This protein binds this small molecule.
Small molecule (SMILES): C[N+](C)(C)CCS

Binding-site contacts:
Ligand atom C3 contacts residue TRP279 of chain 1.A at 3.2 Å (hydrophobic).
Ligand atom C4 contacts residue TRP279 of chain 1.A at 3.4 Å (hydrophobic).
Ligand atom SD contacts residue PHE331 of chain 1.A at 4.4 Å.
Ligand atom C3 contacts residue TYR70 of chain 1.A at 3.4 Å (hydrophobic).
Ligand atom C2 contacts residue TRP279 of chain 1.A at 3.7 Å (hydrophobic).
Ligand atom N1 contacts residue TYR70 of chain 1.A at 4.0 Å.
Ligand atom C1 contacts residue TRP279 of chain 1.A at 4.4 Å (hydrophobic).
Ligand atom SD contacts residue TYR334 of chain 1.A at 4.5 Å.
Ligand atom N1 contacts residue TRP279 of chain 1.A at 3.9 Å.
Ligand atom C5 contacts residue TYR70 of chain 1.A at 3.9 Å (hydrophobic).
Ligand atom SD contacts residue TYR121 of chain 1.A at 3.6 Å (h-bond).
Ligand atom C2 contacts residue TYR70 of chain 1.A at 3.9 Å (hydrophobic).

Sequence of chain 1.A:
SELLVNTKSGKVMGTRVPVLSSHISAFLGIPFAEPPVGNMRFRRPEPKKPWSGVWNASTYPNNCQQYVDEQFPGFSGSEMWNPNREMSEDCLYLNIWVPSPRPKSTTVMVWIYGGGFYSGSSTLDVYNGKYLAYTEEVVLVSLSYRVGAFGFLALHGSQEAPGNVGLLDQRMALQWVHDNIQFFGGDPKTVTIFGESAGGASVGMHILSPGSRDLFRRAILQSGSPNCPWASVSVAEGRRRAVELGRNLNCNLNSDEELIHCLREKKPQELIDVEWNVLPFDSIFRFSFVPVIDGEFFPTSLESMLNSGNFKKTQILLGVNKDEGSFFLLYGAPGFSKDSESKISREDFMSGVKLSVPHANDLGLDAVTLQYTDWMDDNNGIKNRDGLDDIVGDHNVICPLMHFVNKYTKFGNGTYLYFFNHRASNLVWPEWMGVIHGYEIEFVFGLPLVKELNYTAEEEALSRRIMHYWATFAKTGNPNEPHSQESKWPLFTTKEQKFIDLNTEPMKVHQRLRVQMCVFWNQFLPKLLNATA